Binding-site contacts:
Ligand atom O01 contacts residue ARG34 of chain 1.A at 3.7 Å.
Ligand atom C04 contacts residue LEU59 of chain 1.A at 3.4 Å (hydrophobic).
Ligand atom C10 contacts residue LEU52 of chain 1.A at 3.9 Å (hydrophobic).
Ligand atom C05 contacts residue LEU59 of chain 1.A at 3.9 Å (hydrophobic).
Ligand atom C24 contacts residue NDP1 of chain 1.C at 3.6 Å.
Ligand atom N22 contacts residue PHE33 of chain 1.A at 3.6 Å.
Ligand atom C24 contacts residue PHE33 of chain 1.A at 4.0 Å (hydrophobic).
Ligand atom O01 contacts residue ARG62 of chain 1.A at 2.9 Å (salt-bridge).
Ligand atom C02 contacts residue ARG62 of chain 1.A at 3.4 Å.
Ligand atom C19 contacts residue GLN30 of chain 1.A at 3.9 Å.
Ligand atom O03 contacts residue ARG62 of chain 1.A at 3.1 Å (salt-bridge).
Ligand atom O15 contacts residue LEU59 of chain 1.A at 4.0 Å.
Ligand atom C21 contacts residue NDP1 of chain 1.C at 4.1 Å.
Ligand atom C05 contacts residue VAL56 of chain 1.A at 3.5 Å (hydrophobic).
Ligand atom O03 contacts residue PHE33 of chain 1.A at 3.7 Å.
Ligand atom O03 contacts residue ARG34 of chain 1.A at 4.0 Å.
Ligand atom C21 contacts residue PHE33 of chain 1.A at 4.0 Å (hydrophobic).
Ligand atom O15 contacts residue PHE33 of chain 1.A at 3.9 Å.
Ligand atom N07 contacts residue VAL56 of chain 1.A at 3.7 Å.
Ligand atom C12 contacts residue GLN30 of chain 1.A at 3.4 Å.
Ligand atom C09 contacts residue VAL56 of chain 1.A at 3.9 Å (hydrophobic).
Ligand atom C12 contacts residue ARG25 of chain 1.A at 3.9 Å.
Ligand atom C23 contacts residue PHE33 of chain 1.A at 3.9 Å (hydrophobic).
Ligand atom C18 contacts residue GLN30 of chain 1.A at 3.2 Å.
Ligand atom C25 contacts residue ILE96 of chain 1.A at 3.9 Å (hydrophobic).
Ligand atom C11 contacts residue ARG25 of chain 1.A at 4.0 Å.
Ligand atom C14 contacts residue LEU59 of chain 1.A at 3.7 Å (hydrophobic).
Ligand atom C23 contacts residue NDP1 of chain 1.C at 4.0 Å.
Ligand atom N06 contacts residue VAL56 of chain 1.A at 3.1 Å.
Ligand atom O03 contacts residue LEU59 of chain 1.A at 3.6 Å.
Ligand atom C10 contacts residue PRO53 of chain 1.A at 4.0 Å (hydrophobic).
Ligand atom C26 contacts residue LEU52 of chain 1.A at 4.0 Å (hydrophobic).
Ligand atom C13 contacts residue GLN30 of chain 1.A at 3.6 Å.
Ligand atom C09 contacts residue LEU52 of chain 1.A at 3.6 Å (hydrophobic).
Ligand atom C08 contacts residue VAL56 of chain 1.A at 4.1 Å (hydrophobic).
Ligand atom C24 contacts residue ILE96 of chain 1.A at 3.6 Å (hydrophobic).
Ligand atom C17 contacts residue GLN30 of chain 1.A at 3.6 Å.
Ligand atom C25 contacts residue THR48 of chain 1.A at 4.0 Å.
Ligand atom C02 contacts residue LEU59 of chain 1.A at 3.5 Å (hydrophobic).
Ligand atom N22 contacts residue NDP1 of chain 1.C at 3.7 Å.

Sequence of chain 1.A:
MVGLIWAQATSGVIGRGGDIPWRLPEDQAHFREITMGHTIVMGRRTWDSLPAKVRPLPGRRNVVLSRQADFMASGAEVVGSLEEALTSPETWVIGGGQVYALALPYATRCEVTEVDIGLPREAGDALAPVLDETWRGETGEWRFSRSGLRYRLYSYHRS

This protein binds this small molecule.
Small molecule (SMILES): O=C(O)c1cnn(-c2ccccc2)c1OCCCCc1c[nH]c2ccccc12